Sequence of chain 2.F:
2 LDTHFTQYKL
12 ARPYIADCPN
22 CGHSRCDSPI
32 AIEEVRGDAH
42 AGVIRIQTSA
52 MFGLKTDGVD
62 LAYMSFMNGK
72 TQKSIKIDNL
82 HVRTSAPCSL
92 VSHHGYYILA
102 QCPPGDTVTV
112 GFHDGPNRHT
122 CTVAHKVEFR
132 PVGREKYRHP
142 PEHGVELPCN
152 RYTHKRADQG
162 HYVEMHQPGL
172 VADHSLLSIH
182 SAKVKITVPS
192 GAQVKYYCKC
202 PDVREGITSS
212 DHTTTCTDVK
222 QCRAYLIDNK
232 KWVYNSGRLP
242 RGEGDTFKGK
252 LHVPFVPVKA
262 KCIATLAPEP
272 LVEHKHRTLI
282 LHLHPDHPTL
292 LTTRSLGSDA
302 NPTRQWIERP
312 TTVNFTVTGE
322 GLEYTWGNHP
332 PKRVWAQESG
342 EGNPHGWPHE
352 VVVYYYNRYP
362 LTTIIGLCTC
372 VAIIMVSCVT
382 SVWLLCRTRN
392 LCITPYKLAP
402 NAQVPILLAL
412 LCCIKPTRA

Binding-site contacts:
Ligand atom OAF contacts residue HIS82 of chain 2.D at 3.2 Å (h-bond).
Ligand atom N2 contacts residue HIS114 of chain 2.H at 4.1 Å.
Ligand atom OBC contacts residue HIS82 of chain 2.F at 3.2 Å (h-bond).
Ligand atom OBF contacts residue HIS114 of chain 2.F at 3.9 Å.
Ligand atom O2 contacts residue HIS82 of chain 2.F at 4.0 Å.
Ligand atom O1 contacts residue HIS82 of chain 2.H at 3.6 Å.
Ligand atom SBG contacts residue HIS82 of chain 2.F at 4.0 Å.
Ligand atom C3 contacts residue HIS82 of chain 2.D at 4.3 Å.
Ligand atom O6B contacts residue ASN80 of chain 2.D at 3.0 Å (h-bond).
Ligand atom OAH contacts residue ASN80 of chain 2.D at 3.2 Å (h-bond).
Ligand atom O1 contacts residue HIS114 of chain 2.H at 2.8 Å (h-bond).
Ligand atom OBF contacts residue HIS82 of chain 2.F at 3.9 Å.
Ligand atom OAB contacts residue HIS114 of chain 2.H at 3.3 Å.
Ligand atom C4 contacts residue ASN80 of chain 2.D at 4.0 Å.
Ligand atom O4 contacts residue HIS114 of chain 2.D at 3.6 Å.
Ligand atom C2 contacts residue HIS82 of chain 2.D at 4.2 Å.
Ligand atom OAH contacts residue HIS82 of chain 2.D at 3.1 Å (h-bond).
Ligand atom SAG contacts residue ASN80 of chain 2.D at 4.3 Å.
Ligand atom OBC contacts residue HIS114 of chain 2.D at 4.1 Å.
Ligand atom O3 contacts residue HIS114 of chain 2.D at 3.3 Å (h-bond).
Ligand atom OBE contacts residue HIS82 of chain 2.F at 2.9 Å (h-bond).
Ligand atom SBB contacts residue HIS82 of chain 2.F at 3.5 Å (h-bond).
Ligand atom SBG contacts residue HIS114 of chain 2.F at 3.5 Å (h-bond).
Ligand atom OBA contacts residue HIS114 of chain 2.D at 3.0 Å (h-bond).
Ligand atom SAG contacts residue HIS114 of chain 2.H at 4.1 Å.
Ligand atom O4 contacts residue ASN80 of chain 2.D at 3.1 Å (h-bond).
Ligand atom C6 contacts residue ASN80 of chain 2.D at 3.8 Å.
Ligand atom SBB contacts residue HIS114 of chain 2.D at 4.2 Å.
Ligand atom C5 contacts residue HIS82 of chain 2.H at 4.0 Å.
Ligand atom C1 contacts residue HIS82 of chain 2.H at 3.7 Å.
Ligand atom OAF contacts residue HIS114 of chain 2.H at 4.1 Å.
Ligand atom O5 contacts residue HIS82 of chain 2.H at 3.2 Å (h-bond).
Ligand atom OBI contacts residue HIS82 of chain 2.F at 2.9 Å.
Ligand atom C1 contacts residue HIS114 of chain 2.H at 3.5 Å.
Ligand atom OBH contacts residue HIS114 of chain 2.F at 3.1 Å (h-bond).
Ligand atom SAG contacts residue HIS82 of chain 2.D at 3.7 Å.
Ligand atom OBA contacts residue HIS82 of chain 2.D at 4.3 Å.
Ligand atom O3 contacts residue HIS82 of chain 2.D at 3.9 Å.
Ligand atom OBI contacts residue HIS114 of chain 2.F at 3.0 Å (h-bond).
Ligand atom OAB contacts residue ARG119 of chain 2.H at 3.5 Å.

This protein binds this small molecule.
Small molecule (SMILES): O=C(O)[C@@H]1O[C@H](O[C@H]2[C@@H](OS(=O)(=O)O)O[C@@H](O)[C@H](NS(=O)(=O)O)[C@H]2O)[C@@H](OS(=O)(=O)O)[C@H](O)[C@@H]1O

Sequence of chain 2.H:
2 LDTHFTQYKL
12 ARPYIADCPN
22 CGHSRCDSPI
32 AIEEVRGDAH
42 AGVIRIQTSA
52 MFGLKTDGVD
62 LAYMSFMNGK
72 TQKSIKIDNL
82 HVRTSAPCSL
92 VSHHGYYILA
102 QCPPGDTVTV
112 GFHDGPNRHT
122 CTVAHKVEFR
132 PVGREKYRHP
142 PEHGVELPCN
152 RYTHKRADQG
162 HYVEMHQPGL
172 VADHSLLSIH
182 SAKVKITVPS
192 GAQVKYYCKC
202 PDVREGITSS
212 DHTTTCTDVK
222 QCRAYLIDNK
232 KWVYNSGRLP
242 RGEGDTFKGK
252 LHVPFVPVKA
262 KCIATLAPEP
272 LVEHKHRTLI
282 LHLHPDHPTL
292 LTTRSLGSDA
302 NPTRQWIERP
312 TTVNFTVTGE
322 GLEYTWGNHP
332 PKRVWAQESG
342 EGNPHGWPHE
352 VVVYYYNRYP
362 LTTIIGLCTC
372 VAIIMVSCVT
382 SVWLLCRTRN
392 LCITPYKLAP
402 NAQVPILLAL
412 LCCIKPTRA

Sequence of chain 2.D:
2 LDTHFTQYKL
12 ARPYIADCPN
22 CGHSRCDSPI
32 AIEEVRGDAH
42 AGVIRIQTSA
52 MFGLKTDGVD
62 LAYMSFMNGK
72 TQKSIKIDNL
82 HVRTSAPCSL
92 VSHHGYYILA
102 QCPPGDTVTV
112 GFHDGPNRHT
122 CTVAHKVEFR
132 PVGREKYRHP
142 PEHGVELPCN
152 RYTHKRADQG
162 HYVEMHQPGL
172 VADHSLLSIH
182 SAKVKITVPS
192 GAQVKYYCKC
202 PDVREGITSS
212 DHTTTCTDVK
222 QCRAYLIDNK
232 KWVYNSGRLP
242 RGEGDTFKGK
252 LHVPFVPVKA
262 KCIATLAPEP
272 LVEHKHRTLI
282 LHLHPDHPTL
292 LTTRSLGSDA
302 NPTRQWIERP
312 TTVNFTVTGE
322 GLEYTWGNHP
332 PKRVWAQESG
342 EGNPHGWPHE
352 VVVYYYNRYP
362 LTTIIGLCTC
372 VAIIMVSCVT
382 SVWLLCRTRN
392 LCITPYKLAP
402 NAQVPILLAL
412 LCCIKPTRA